Binding-site contacts:
Ligand atom C7 contacts residue ASN109 of chain 1.C at 3.2 Å.
Ligand atom O5 contacts residue THR111 of chain 1.C at 3.9 Å.
Ligand atom O5 contacts residue VAL114 of chain 1.C at 4.1 Å.
Ligand atom C6 contacts residue ASN112 of chain 1.C at 4.4 Å.
Ligand atom C5 contacts residue ASN112 of chain 1.C at 3.9 Å.
Ligand atom C1 contacts residue THR111 of chain 1.C at 3.1 Å.
Ligand atom O5 contacts residue ASN112 of chain 1.C at 4.3 Å.
Ligand atom C5 contacts residue VAL114 of chain 1.C at 4.4 Å (hydrophobic).
Ligand atom C8 contacts residue ASN109 of chain 1.C at 3.3 Å.
Ligand atom C2 contacts residue ASN109 of chain 1.C at 2.4 Å.
Ligand atom O7 contacts residue THR111 of chain 1.C at 4.1 Å.
Ligand atom C5 contacts residue ASN109 of chain 1.C at 3.7 Å.
Ligand atom C6 contacts residue VAL114 of chain 1.C at 4.1 Å (hydrophobic).
Ligand atom C5 contacts residue THR111 of chain 1.C at 3.9 Å.
Ligand atom N2 contacts residue THR111 of chain 1.C at 3.2 Å.
Ligand atom N2 contacts residue ASN109 of chain 1.C at 2.8 Å (h-bond).
Ligand atom O5 contacts residue ASN109 of chain 1.C at 2.4 Å (h-bond).
Ligand atom C3 contacts residue THR111 of chain 1.C at 3.9 Å.
Ligand atom C3 contacts residue ASN109 of chain 1.C at 3.8 Å.
Ligand atom O7 contacts residue ALA110 of chain 1.C at 4.2 Å.
Ligand atom C2 contacts residue THR111 of chain 1.C at 3.8 Å.
Ligand atom C1 contacts residue ASN109 of chain 1.C at 1.4 Å.
Ligand atom O7 contacts residue ASN109 of chain 1.C at 4.2 Å.
Ligand atom C4 contacts residue ASN109 of chain 1.C at 4.2 Å.
Ligand atom C7 contacts residue THR111 of chain 1.C at 4.0 Å.
Ligand atom C1 contacts residue ASN112 of chain 1.C at 4.5 Å.

Sequence of chain 1.C:
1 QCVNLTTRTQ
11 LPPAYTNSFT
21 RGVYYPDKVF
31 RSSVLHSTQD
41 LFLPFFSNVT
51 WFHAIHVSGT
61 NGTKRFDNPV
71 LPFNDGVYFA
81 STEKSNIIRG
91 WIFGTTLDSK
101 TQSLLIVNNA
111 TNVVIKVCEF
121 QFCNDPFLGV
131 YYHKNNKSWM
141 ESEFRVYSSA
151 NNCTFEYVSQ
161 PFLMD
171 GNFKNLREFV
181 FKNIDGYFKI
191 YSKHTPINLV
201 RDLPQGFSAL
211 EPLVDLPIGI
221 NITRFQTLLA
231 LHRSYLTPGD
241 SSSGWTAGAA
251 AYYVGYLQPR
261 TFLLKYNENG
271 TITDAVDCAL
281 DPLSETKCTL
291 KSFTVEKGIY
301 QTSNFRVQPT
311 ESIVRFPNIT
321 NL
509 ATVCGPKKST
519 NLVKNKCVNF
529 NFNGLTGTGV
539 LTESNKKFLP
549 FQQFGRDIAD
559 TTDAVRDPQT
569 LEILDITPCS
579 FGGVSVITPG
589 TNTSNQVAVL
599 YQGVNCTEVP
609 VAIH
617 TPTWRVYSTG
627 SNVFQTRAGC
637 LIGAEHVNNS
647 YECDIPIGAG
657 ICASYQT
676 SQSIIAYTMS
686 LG

The small molecule below binds the protein below.
Small molecule (SMILES): CC(=O)N[C@@H]1[C@@H](O)[C@H](O)[C@@H](CO)O[C@H]1O